Sequence of chain 5.A:
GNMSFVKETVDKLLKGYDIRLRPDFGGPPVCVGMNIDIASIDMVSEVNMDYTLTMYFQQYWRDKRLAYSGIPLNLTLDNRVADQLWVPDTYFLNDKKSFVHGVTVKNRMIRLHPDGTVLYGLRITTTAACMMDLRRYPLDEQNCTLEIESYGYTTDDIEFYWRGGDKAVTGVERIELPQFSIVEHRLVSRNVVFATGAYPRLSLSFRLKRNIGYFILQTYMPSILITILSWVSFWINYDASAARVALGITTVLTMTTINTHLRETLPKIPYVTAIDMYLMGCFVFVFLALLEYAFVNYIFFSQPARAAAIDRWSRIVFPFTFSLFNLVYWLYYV

Sequence of chain 1.A:
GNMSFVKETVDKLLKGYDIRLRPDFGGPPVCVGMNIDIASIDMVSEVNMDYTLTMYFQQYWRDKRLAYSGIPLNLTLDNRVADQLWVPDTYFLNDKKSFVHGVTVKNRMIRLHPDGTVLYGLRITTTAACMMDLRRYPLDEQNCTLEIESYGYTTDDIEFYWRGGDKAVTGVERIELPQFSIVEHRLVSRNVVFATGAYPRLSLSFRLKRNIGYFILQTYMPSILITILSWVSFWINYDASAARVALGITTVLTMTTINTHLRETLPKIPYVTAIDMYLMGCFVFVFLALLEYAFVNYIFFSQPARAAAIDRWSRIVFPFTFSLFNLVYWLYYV

Binding-site contacts:
Ligand atom C18 contacts residue PHE344 of chain 5.A at 3.9 Å (hydrophobic).
Ligand atom C08 contacts residue LEU286 of chain 1.A at 4.2 Å (hydrophobic).
Ligand atom C07 contacts residue THR317 of chain 5.A at 4.0 Å.
Ligand atom C07 contacts residue PHE344 of chain 5.A at 4.1 Å (hydrophobic).
Ligand atom C11 contacts residue ASN320 of chain 5.A at 4.0 Å.
Ligand atom C07 contacts residue ASN320 of chain 5.A at 4.1 Å.
Ligand atom C12 contacts residue PRO283 of chain 1.A at 4.1 Å (hydrophobic).
Ligand atom C15 contacts residue ASN320 of chain 5.A at 3.7 Å.
Ligand atom C09 contacts residue PHE344 of chain 5.A at 4.1 Å (hydrophobic).
Ligand atom C14 contacts residue ASP337 of chain 5.A at 3.9 Å.
Ligand atom C08 contacts residue PHE344 of chain 5.A at 3.8 Å (hydrophobic).
Ligand atom O01 contacts residue PHE344 of chain 5.A at 3.7 Å.
Ligand atom O02 contacts residue MET341 of chain 5.A at 3.3 Å.
Ligand atom N03 contacts residue PHE344 of chain 5.A at 3.9 Å.
Ligand atom O01 contacts residue LEU286 of chain 1.A at 3.1 Å.
Ligand atom C05 contacts residue PHE344 of chain 5.A at 4.2 Å (hydrophobic).
Ligand atom C17 contacts residue MET282 of chain 1.A at 3.9 Å (hydrophobic).
Ligand atom O01 contacts residue MET282 of chain 1.A at 4.1 Å.
Ligand atom C18 contacts residue VAL345 of chain 5.A at 3.7 Å (hydrophobic).
Ligand atom C15 contacts residue LEU278 of chain 1.A at 2.9 Å (hydrophobic).
Ligand atom C16 contacts residue GLN279 of chain 1.A at 3.4 Å.
Ligand atom C18 contacts residue LEU286 of chain 1.A at 3.8 Å (hydrophobic).
Ligand atom N04 contacts residue PRO283 of chain 1.A at 3.7 Å.
Ligand atom C14 contacts residue MET341 of chain 5.A at 4.0 Å (hydrophobic).
Ligand atom C13 contacts residue LEU286 of chain 1.A at 4.2 Å (hydrophobic).
Ligand atom C10 contacts residue MET341 of chain 5.A at 4.0 Å (hydrophobic).
Ligand atom C07 contacts residue MET316 of chain 5.A at 3.8 Å (hydrophobic).
Ligand atom C10 contacts residue LEU340 of chain 5.A at 3.9 Å (hydrophobic).
Ligand atom C16 contacts residue ASP337 of chain 5.A at 4.3 Å.
Ligand atom C12 contacts residue PHE344 of chain 5.A at 3.9 Å (hydrophobic).
Ligand atom N04 contacts residue PHE344 of chain 5.A at 4.0 Å.
Ligand atom C16 contacts residue ASN320 of chain 5.A at 3.8 Å.
Ligand atom O02 contacts residue PHE344 of chain 5.A at 3.7 Å.
Ligand atom C11 contacts residue LEU278 of chain 1.A at 3.8 Å (hydrophobic).
Ligand atom C14 contacts residue ASN320 of chain 5.A at 3.9 Å.
Ligand atom C17 contacts residue LEU286 of chain 1.A at 3.8 Å (hydrophobic).
Ligand atom C16 contacts residue LEU278 of chain 1.A at 3.5 Å (hydrophobic).
Ligand atom C13 contacts residue PHE344 of chain 5.A at 3.6 Å (hydrophobic).
Ligand atom C15 contacts residue GLN279 of chain 1.A at 3.7 Å.
Ligand atom C12 contacts residue LEU286 of chain 1.A at 3.5 Å (hydrophobic).

A protein and the small-molecule ligand that binds it are described below.
Small molecule (SMILES): CCOC(=O)c1cncn1[C@H](C)c1ccccc1